Binding-site contacts:
Ligand atom C3 contacts residue ASN67 of chain 1.A at 3.8 Å.
Ligand atom C2 contacts residue ASN67 of chain 1.A at 2.5 Å.
Ligand atom C1 contacts residue ASN67 of chain 1.A at 1.4 Å.
Ligand atom C5 contacts residue SER69 of chain 1.A at 3.5 Å.
Ligand atom O6 contacts residue GLU70 of chain 1.A at 4.4 Å.
Ligand atom O5 contacts residue GLU70 of chain 1.A at 3.7 Å.
Ligand atom C5 contacts residue ASN67 of chain 1.A at 3.6 Å.
Ligand atom C8 contacts residue ASN67 of chain 1.A at 3.8 Å.
Ligand atom C4 contacts residue ASN67 of chain 1.A at 4.2 Å.
Ligand atom C1 contacts residue SER69 of chain 1.A at 3.7 Å.
Ligand atom C1 contacts residue GLU70 of chain 1.A at 4.1 Å.
Ligand atom C6 contacts residue SER69 of chain 1.A at 3.8 Å.
Ligand atom O7 contacts residue ASN67 of chain 1.A at 4.4 Å.
Ligand atom C7 contacts residue ASN67 of chain 1.A at 3.5 Å.
Ligand atom O5 contacts residue ASN67 of chain 1.A at 2.3 Å (h-bond).
Ligand atom N2 contacts residue ASN67 of chain 1.A at 2.9 Å (h-bond).
Ligand atom O5 contacts residue SER69 of chain 1.A at 3.4 Å.

The small molecule below binds the protein below.
Small molecule (SMILES): CC(=O)N[C@@H]1[C@@H](O)[C@H](O)[C@@H](CO)O[C@H]1O

Sequence of chain 1.A:
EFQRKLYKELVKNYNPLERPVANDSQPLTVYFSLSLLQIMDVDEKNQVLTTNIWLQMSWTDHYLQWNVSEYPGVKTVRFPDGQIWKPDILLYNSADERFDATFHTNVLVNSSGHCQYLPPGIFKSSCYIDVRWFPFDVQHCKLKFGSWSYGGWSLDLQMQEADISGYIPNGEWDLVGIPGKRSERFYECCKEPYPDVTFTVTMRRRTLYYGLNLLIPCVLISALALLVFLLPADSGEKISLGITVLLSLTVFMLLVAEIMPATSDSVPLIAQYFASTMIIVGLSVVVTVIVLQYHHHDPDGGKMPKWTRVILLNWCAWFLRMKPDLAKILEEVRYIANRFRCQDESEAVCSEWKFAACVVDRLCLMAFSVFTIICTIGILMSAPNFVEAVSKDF